Binding-site contacts:
Ligand atom N2 contacts residue ASN1071 of chain 1.B at 2.9 Å (h-bond).
Ligand atom O5 contacts residue ASN1071 of chain 1.B at 2.3 Å (h-bond).
Ligand atom C8 contacts residue GLN892 of chain 1.C at 4.0 Å.
Ligand atom C2 contacts residue ASN1071 of chain 1.B at 2.5 Å.
Ligand atom C7 contacts residue ASN1071 of chain 1.B at 3.2 Å.
Ligand atom O7 contacts residue ASN1071 of chain 1.B at 3.5 Å (h-bond).
Ligand atom C4 contacts residue ASN1071 of chain 1.B at 4.2 Å.
Ligand atom C8 contacts residue ALA703 of chain 1.B at 4.2 Å (hydrophobic).
Ligand atom C3 contacts residue ASN1071 of chain 1.B at 3.8 Å.
Ligand atom C1 contacts residue ASN1071 of chain 1.B at 1.4 Å.
Ligand atom C5 contacts residue ASN1071 of chain 1.B at 3.6 Å.
Ligand atom C8 contacts residue ASN1071 of chain 1.B at 4.0 Å.

Sequence of chain 1.B:
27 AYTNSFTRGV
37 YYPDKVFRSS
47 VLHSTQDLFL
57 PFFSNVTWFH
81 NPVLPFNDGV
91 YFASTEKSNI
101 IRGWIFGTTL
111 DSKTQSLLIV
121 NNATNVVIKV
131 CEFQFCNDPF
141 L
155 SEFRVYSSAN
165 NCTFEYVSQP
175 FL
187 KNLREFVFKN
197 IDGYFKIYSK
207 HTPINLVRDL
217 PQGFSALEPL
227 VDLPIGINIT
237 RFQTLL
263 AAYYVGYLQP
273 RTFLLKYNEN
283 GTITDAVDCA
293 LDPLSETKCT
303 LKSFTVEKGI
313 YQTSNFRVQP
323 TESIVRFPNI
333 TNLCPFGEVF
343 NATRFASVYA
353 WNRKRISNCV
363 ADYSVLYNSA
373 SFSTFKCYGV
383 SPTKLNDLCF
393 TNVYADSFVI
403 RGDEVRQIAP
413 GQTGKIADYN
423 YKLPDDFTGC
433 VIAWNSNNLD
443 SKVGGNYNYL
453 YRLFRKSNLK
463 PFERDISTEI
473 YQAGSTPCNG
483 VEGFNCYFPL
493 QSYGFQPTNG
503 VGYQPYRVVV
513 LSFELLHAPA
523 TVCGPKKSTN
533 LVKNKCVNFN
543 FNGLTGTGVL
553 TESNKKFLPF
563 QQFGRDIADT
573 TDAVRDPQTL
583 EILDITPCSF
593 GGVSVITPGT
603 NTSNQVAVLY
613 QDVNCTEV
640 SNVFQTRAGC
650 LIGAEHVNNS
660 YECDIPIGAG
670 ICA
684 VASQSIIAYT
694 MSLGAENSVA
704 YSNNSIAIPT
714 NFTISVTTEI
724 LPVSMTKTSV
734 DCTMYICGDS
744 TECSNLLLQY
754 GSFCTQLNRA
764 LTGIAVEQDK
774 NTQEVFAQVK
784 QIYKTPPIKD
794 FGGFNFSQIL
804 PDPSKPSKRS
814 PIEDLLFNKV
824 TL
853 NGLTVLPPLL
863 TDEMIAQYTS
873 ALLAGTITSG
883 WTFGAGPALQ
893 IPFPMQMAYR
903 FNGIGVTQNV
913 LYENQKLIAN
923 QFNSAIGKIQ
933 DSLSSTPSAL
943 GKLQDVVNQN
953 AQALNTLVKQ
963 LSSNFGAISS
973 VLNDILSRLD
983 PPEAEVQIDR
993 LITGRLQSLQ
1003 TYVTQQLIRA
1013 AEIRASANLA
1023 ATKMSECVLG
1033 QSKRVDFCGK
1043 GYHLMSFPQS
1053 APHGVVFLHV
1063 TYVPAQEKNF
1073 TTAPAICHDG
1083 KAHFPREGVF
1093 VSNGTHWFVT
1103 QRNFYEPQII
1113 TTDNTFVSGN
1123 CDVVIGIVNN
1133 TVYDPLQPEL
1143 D

Sequence of chain 1.C:
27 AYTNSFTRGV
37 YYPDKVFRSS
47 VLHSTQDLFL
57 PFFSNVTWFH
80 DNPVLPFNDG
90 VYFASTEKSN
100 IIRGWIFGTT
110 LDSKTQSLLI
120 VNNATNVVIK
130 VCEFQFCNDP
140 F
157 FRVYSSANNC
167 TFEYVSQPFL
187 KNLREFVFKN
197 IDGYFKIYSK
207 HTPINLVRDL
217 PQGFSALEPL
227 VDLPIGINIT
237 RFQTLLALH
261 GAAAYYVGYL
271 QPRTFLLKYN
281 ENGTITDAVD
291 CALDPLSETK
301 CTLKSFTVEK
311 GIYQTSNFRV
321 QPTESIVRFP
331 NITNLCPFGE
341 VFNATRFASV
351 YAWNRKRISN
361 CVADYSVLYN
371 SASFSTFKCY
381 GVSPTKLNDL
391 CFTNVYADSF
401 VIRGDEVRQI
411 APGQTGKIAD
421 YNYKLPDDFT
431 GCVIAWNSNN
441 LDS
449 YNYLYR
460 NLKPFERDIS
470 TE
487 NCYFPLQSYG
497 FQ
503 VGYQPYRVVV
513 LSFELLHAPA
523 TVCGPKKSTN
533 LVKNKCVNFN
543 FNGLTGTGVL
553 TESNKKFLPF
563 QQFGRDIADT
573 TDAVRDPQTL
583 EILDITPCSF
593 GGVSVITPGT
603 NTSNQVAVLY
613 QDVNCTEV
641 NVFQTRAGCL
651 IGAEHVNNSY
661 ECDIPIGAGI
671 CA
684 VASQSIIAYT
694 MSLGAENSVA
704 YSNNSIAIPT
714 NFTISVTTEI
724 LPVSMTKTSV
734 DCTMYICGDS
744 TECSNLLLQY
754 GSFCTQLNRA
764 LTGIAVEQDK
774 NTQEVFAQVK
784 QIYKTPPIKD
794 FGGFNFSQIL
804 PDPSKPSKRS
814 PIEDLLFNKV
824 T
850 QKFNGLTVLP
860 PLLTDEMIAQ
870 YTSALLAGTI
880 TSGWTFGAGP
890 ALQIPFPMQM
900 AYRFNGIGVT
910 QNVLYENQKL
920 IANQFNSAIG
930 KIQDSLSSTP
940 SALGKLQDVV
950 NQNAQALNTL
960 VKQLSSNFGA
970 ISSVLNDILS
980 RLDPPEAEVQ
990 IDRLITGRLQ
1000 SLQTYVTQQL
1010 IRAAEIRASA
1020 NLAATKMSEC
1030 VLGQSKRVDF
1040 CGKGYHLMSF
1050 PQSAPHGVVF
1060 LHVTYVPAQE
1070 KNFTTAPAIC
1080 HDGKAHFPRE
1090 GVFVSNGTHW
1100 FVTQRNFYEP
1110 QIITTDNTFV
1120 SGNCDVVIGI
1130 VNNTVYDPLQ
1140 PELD

This small molecule binds to this protein.
Small molecule (SMILES): CC(=O)N[C@@H]1[C@@H](O)[C@H](O)[C@@H](CO)O[C@H]1O